Binding-site contacts:
Ligand atom C17 contacts residue ASN74 of chain 1.A at 3.4 Å.
Ligand atom C09 contacts residue ASN57 of chain 1.A at 3.5 Å.
Ligand atom C14 contacts residue THR107 of chain 1.A at 3.9 Å.
Ligand atom BR01 contacts residue LEU56 of chain 1.A at 3.6 Å.
Ligand atom C17 contacts residue ILE73 of chain 1.A at 4.0 Å (hydrophobic).
Ligand atom BR01 contacts residue MET66 of chain 1.A at 3.9 Å.
Ligand atom C06 contacts residue LYS70 of chain 1.A at 4.0 Å.
Ligand atom C17 contacts residue EDO1 of chain 1.C at 3.9 Å.
Ligand atom C05 contacts residue LYS70 of chain 1.A at 3.5 Å.
Ligand atom N11 contacts residue TYR130 of chain 1.A at 3.8 Å.
Ligand atom C12 contacts residue ASN53 of chain 1.A at 3.2 Å.
Ligand atom C17 contacts residue LYS70 of chain 1.A at 3.6 Å.
Ligand atom C04 contacts residue LYS70 of chain 1.A at 3.5 Å.
Ligand atom C04 contacts residue ILE73 of chain 1.A at 3.7 Å (hydrophobic).
Ligand atom C12 contacts residue THR107 of chain 1.A at 3.9 Å.
Ligand atom C16 contacts residue ASN74 of chain 1.A at 3.6 Å.
Ligand atom C04 contacts residue MET66 of chain 1.A at 3.8 Å (hydrophobic).
Ligand atom C07 contacts residue ASN57 of chain 1.A at 3.5 Å.
Ligand atom C13 contacts residue THR107 of chain 1.A at 3.9 Å.
Ligand atom C12 contacts residue TYR130 of chain 1.A at 3.2 Å (hydrophobic).
Ligand atom C02 contacts residue LYS70 of chain 1.A at 3.8 Å.
Ligand atom C04 contacts residue LEU56 of chain 1.A at 3.9 Å (hydrophobic).
Ligand atom C02 contacts residue LEU56 of chain 1.A at 3.9 Å (hydrophobic).
Ligand atom C04 contacts residue LEU69 of chain 1.A at 3.7 Å (hydrophobic).
Ligand atom C03 contacts residue LYS70 of chain 1.A at 3.8 Å.
Ligand atom C03 contacts residue MET66 of chain 1.A at 3.4 Å (hydrophobic).
Ligand atom O10 contacts residue ASN53 of chain 1.A at 3.6 Å.
Ligand atom BR01 contacts residue ASN57 of chain 1.A at 3.2 Å.
Ligand atom C16 contacts residue LYS70 of chain 1.A at 3.8 Å.
Ligand atom C05 contacts residue TYR130 of chain 1.A at 4.0 Å (hydrophobic).
Ligand atom N11 contacts residue ASN53 of chain 1.A at 3.2 Å (h-bond).
Ligand atom C15 contacts residue LYS70 of chain 1.A at 3.8 Å.
Ligand atom O10 contacts residue ASN57 of chain 1.A at 3.2 Å (h-bond).
Ligand atom C09 contacts residue ASN53 of chain 1.A at 3.5 Å.
Ligand atom C02 contacts residue ASN57 of chain 1.A at 3.9 Å.
Ligand atom C18 contacts residue ILE73 of chain 1.A at 3.6 Å (hydrophobic).
Ligand atom C07 contacts residue LYS70 of chain 1.A at 3.8 Å.
Ligand atom C05 contacts residue ILE73 of chain 1.A at 3.4 Å (hydrophobic).
Ligand atom N08 contacts residue ASN57 of chain 1.A at 2.5 Å (h-bond).
Ligand atom C03 contacts residue LEU69 of chain 1.A at 3.9 Å (hydrophobic).

A small-molecule ligand and the protein it binds are described below.
Small molecule (SMILES): O=c1[nH]c2c(Br)cccc2n1Cc1ccccc1

Sequence of chain 1.A:
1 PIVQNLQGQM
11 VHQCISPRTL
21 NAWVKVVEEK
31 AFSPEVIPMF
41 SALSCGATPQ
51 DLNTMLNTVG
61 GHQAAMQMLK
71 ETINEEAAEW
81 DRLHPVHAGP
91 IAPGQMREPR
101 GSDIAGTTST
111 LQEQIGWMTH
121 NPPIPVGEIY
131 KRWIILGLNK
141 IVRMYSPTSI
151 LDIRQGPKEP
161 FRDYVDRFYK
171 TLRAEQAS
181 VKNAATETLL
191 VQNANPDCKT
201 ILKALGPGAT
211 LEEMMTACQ